Sequence of chain 1.B:
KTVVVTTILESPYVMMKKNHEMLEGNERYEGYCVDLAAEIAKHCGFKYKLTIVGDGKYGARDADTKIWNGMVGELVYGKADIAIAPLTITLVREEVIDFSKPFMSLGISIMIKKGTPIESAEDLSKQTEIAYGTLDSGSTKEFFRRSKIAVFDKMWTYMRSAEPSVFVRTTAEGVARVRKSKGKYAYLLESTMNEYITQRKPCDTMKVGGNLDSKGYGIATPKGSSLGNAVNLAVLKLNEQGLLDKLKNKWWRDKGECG

Binding-site contacts:
Ligand atom O contacts residue SER142 of chain 1.B at 4.0 Å.
Ligand atom CA contacts residue SER142 of chain 1.B at 3.3 Å.
Ligand atom CG contacts residue GLU193 of chain 1.B at 3.5 Å.
Ligand atom CG contacts residue MET196 of chain 1.B at 4.1 Å (hydrophobic).
Ligand atom OXT contacts residue SER142 of chain 1.B at 2.8 Å (h-bond).
Ligand atom N contacts residue GLU193 of chain 1.B at 2.8 Å (salt-bridge).
Ligand atom CD contacts residue GLU193 of chain 1.B at 3.9 Å.
Ligand atom CG contacts residue LEU138 of chain 1.B at 3.8 Å (hydrophobic).
Ligand atom O contacts residue PRO89 of chain 1.B at 3.7 Å.
Ligand atom CA contacts residue THR91 of chain 1.B at 3.5 Å.
Ligand atom CB contacts residue TYR61 of chain 1.B at 3.5 Å (hydrophobic).
Ligand atom CA contacts residue PRO89 of chain 1.B at 4.0 Å (hydrophobic).
Ligand atom C contacts residue TYR61 of chain 1.B at 3.6 Å (hydrophobic).
Ligand atom OE1 contacts residue THR143 of chain 1.B at 2.7 Å (h-bond).
Ligand atom CB contacts residue LEU138 of chain 1.B at 4.0 Å (hydrophobic).
Ligand atom CA contacts residue GLU193 of chain 1.B at 3.4 Å.
Ligand atom OE2 contacts residue GLY141 of chain 1.B at 3.7 Å.
Ligand atom OXT contacts residue GLY141 of chain 1.B at 3.2 Å.
Ligand atom OE1 contacts residue GLU193 of chain 1.B at 3.8 Å.
Ligand atom CD contacts residue THR143 of chain 1.B at 3.3 Å.
Ligand atom CB contacts residue GLU193 of chain 1.B at 4.0 Å.
Ligand atom N contacts residue THR91 of chain 1.B at 2.9 Å (h-bond).
Ligand atom N contacts residue SER142 of chain 1.B at 4.0 Å.
Ligand atom OE2 contacts residue SER142 of chain 1.B at 3.3 Å (h-bond).
Ligand atom OXT contacts residue TYR61 of chain 1.B at 3.3 Å.
Ligand atom N contacts residue TYR61 of chain 1.B at 4.1 Å.
Ligand atom N contacts residue TYR220 of chain 1.B at 3.7 Å.
Ligand atom O contacts residue ARG96 of chain 1.B at 2.8 Å (salt-bridge).
Ligand atom O contacts residue THR91 of chain 1.B at 2.8 Å (h-bond).
Ligand atom C contacts residue THR91 of chain 1.B at 3.7 Å.
Ligand atom CA contacts residue TYR61 of chain 1.B at 4.0 Å (hydrophobic).
Ligand atom CD contacts residue LEU138 of chain 1.B at 4.0 Å (hydrophobic).
Ligand atom OXT contacts residue ARG96 of chain 1.B at 2.8 Å (salt-bridge).
Ligand atom C contacts residue ARG96 of chain 1.B at 3.4 Å.
Ligand atom OE2 contacts residue THR143 of chain 1.B at 3.1 Å (h-bond).
Ligand atom O contacts residue LEU90 of chain 1.B at 3.5 Å.
Ligand atom OE2 contacts residue LEU138 of chain 1.B at 4.1 Å.
Ligand atom C contacts residue SER142 of chain 1.B at 3.4 Å.
Ligand atom N contacts residue PRO89 of chain 1.B at 2.8 Å (h-bond).
Ligand atom O contacts residue TYR61 of chain 1.B at 3.6 Å.

The protein below binds the small molecule below.
Small molecule (SMILES): N[C@@H](CCC(=O)O)C(=O)O